Binding-site contacts:
Ligand atom C10 contacts residue VAL8 of chain 1.B at 3.9 Å (hydrophobic).
Ligand atom C01 contacts residue VAL8 of chain 1.B at 4.1 Å (hydrophobic).
Ligand atom C16 contacts residue PRO172 of chain 1.A at 4.2 Å (hydrophobic).
Ligand atom C12 contacts residue VAL8 of chain 1.B at 4.2 Å (hydrophobic).
Ligand atom C11 contacts residue LYS127 of chain 1.A at 4.2 Å.
Ligand atom C12 contacts residue LYS127 of chain 1.A at 3.6 Å.
Ligand atom C07 contacts residue VAL51 of chain 1.A at 3.8 Å (hydrophobic).
Ligand atom S08 contacts residue SER50 of chain 1.A at 3.7 Å.
Ligand atom N05 contacts residue CYS47 of chain 1.A at 4.0 Å.
Ligand atom C19 contacts residue PRO172 of chain 1.A at 3.5 Å (hydrophobic).
Ligand atom C07 contacts residue SER50 of chain 1.A at 4.1 Å.
Ligand atom C11 contacts residue VAL8 of chain 1.B at 3.9 Å (hydrophobic).
Ligand atom C12 contacts residue PHE124 of chain 1.A at 4.2 Å (hydrophobic).
Ligand atom C16 contacts residue ILE224 of chain 1.A at 4.1 Å (hydrophobic).
Ligand atom C15 contacts residue PRO172 of chain 1.A at 4.3 Å (hydrophobic).
Ligand atom C11 contacts residue ILE173 of chain 1.A at 3.9 Å (hydrophobic).
Ligand atom C14 contacts residue VAL8 of chain 1.B at 4.0 Å (hydrophobic).
Ligand atom C18 contacts residue PRO172 of chain 1.A at 3.4 Å (hydrophobic).
Ligand atom O04 contacts residue VAL8 of chain 1.B at 4.5 Å.
Ligand atom C10 contacts residue GLY176 of chain 1.A at 4.4 Å.
Ligand atom C13 contacts residue PHE124 of chain 1.A at 3.9 Å (hydrophobic).
Ligand atom C13 contacts residue VAL8 of chain 1.B at 3.9 Å (hydrophobic).
Ligand atom C13 contacts residue LYS127 of chain 1.A at 4.2 Å.
Ligand atom C06 contacts residue CYS47 of chain 1.A at 3.6 Å (hydrophobic).
Ligand atom C11 contacts residue GLY176 of chain 1.A at 3.9 Å.
Ligand atom C09 contacts residue VAL8 of chain 1.B at 4.2 Å (hydrophobic).
Ligand atom C17 contacts residue PRO172 of chain 1.A at 3.8 Å (hydrophobic).
Ligand atom C10 contacts residue PRO172 of chain 1.A at 3.5 Å (hydrophobic).
Ligand atom C10 contacts residue ILE224 of chain 1.A at 4.2 Å (hydrophobic).
Ligand atom C11 contacts residue PRO172 of chain 1.A at 3.6 Å (hydrophobic).
Ligand atom S08 contacts residue PHE124 of chain 1.A at 4.0 Å.
Ligand atom C15 contacts residue ILE224 of chain 1.A at 4.3 Å (hydrophobic).
Ligand atom C01 contacts residue ILE224 of chain 1.A at 3.7 Å (hydrophobic).
Ligand atom C20 contacts residue PRO172 of chain 1.A at 4.0 Å (hydrophobic).
Ligand atom C10 contacts residue ILE173 of chain 1.A at 4.5 Å (hydrophobic).
Ligand atom S08 contacts residue CYS47 of chain 1.A at 2.0 Å (h-bond).
Ligand atom C07 contacts residue CYS47 of chain 1.A at 3.1 Å (hydrophobic).
Ligand atom C18 contacts residue ASP220 of chain 1.A at 4.2 Å.
Ligand atom C17 contacts residue ASP220 of chain 1.A at 4.0 Å.

Sequence of chain 1.B:
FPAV

A small-molecule ligand and the protein it binds are described below.
Small molecule (SMILES): CC(c1ccccc1)(c1ccccc1)[C@H](O)NCCS

Sequence of chain 1.A:
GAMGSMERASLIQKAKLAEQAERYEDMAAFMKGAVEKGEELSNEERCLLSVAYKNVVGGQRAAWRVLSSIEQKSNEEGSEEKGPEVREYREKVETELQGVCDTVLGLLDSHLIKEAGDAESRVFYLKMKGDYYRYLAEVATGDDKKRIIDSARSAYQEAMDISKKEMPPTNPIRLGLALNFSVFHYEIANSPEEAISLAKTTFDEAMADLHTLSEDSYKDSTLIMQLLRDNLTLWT